Sequence of chain 2.A:
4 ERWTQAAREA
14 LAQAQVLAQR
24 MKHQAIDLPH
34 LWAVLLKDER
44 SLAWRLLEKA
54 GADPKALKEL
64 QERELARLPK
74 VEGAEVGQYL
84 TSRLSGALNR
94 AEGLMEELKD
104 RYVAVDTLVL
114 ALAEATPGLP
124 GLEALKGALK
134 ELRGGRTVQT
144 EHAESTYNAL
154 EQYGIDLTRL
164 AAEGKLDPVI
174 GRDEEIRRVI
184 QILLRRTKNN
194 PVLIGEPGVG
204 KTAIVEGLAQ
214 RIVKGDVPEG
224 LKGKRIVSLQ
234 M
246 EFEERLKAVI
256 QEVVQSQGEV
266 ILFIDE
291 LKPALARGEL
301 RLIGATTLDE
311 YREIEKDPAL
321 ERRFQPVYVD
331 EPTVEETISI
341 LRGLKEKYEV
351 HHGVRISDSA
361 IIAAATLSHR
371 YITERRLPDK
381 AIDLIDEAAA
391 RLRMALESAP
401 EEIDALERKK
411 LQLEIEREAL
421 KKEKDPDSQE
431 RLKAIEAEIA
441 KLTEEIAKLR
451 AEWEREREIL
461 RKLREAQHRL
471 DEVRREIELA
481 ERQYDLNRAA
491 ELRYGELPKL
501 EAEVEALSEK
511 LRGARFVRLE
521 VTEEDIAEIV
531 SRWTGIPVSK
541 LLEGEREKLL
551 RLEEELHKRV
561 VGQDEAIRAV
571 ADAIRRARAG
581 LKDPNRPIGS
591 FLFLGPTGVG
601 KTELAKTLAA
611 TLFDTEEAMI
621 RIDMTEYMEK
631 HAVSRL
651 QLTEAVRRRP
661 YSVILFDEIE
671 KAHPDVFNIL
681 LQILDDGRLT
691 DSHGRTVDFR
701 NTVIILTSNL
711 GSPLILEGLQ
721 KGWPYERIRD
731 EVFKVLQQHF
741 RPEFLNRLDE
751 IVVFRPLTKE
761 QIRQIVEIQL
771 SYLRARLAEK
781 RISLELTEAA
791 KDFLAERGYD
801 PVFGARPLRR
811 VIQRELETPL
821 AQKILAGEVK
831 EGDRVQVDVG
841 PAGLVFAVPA

Binding-site contacts:
Ligand atom O2B contacts residue GLY201 of chain 2.A at 2.9 Å (h-bond).
Ligand atom C5 contacts residue ALA206 of chain 2.A at 3.6 Å (hydrophobic).
Ligand atom O1B contacts residue THR205 of chain 2.A at 3.6 Å (h-bond).
Ligand atom O4' contacts residue ILE382 of chain 2.A at 3.7 Å.
Ligand atom O1A contacts residue ALA206 of chain 2.A at 2.5 Å (h-bond).
Ligand atom O1A contacts residue THR205 of chain 2.A at 3.1 Å (h-bond).
Ligand atom C1' contacts residue ILE382 of chain 2.A at 3.3 Å (hydrophobic).
Ligand atom O2G contacts residue ASP270 of chain 2.A at 3.7 Å.
Ligand atom N1 contacts residue ILE340 of chain 2.A at 3.5 Å.
Ligand atom O2B contacts residue GLU199 of chain 2.A at 3.6 Å (salt-bridge).
Ligand atom O2B contacts residue LYS204 of chain 2.A at 3.5 Å (salt-bridge).
Ligand atom O2A contacts residue THR205 of chain 2.A at 2.9 Å.
Ligand atom N3 contacts residue LEU344 of chain 2.A at 3.7 Å.
Ligand atom N3 contacts residue ILE340 of chain 2.A at 3.7 Å.
Ligand atom N6 contacts residue ILE173 of chain 2.A at 3.7 Å.
Ligand atom O2' contacts residue LEU344 of chain 2.A at 3.5 Å.
Ligand atom O3A contacts residue LYS204 of chain 2.A at 3.4 Å (salt-bridge).
Ligand atom PA contacts residue THR205 of chain 2.A at 3.7 Å.
Ligand atom O1G contacts residue LYS204 of chain 2.A at 3.4 Å (salt-bridge).
Ligand atom C2 contacts residue ILE340 of chain 2.A at 3.5 Å (hydrophobic).
Ligand atom O1G contacts residue PRO200 of chain 2.A at 3.3 Å.
Ligand atom PB contacts residue GLY201 of chain 2.A at 3.6 Å.
Ligand atom N1 contacts residue ILE173 of chain 2.A at 3.6 Å (h-bond).
Ligand atom O1B contacts residue LYS204 of chain 2.A at 2.8 Å (salt-bridge).
Ligand atom N6 contacts residue ARG175 of chain 2.A at 3.8 Å.
Ligand atom O3A contacts residue GLY203 of chain 2.A at 3.1 Å.
Ligand atom O1A contacts residue GLY203 of chain 2.A at 3.0 Å.
Ligand atom O1A contacts residue LYS204 of chain 2.A at 3.4 Å (salt-bridge).
Ligand atom C2 contacts residue LEU344 of chain 2.A at 3.5 Å (hydrophobic).
Ligand atom N1 contacts residue VAL172 of chain 2.A at 3.5 Å.
Ligand atom N7 contacts residue GLY203 of chain 2.A at 3.4 Å.
Ligand atom N7 contacts residue ALA206 of chain 2.A at 3.6 Å.
Ligand atom PA contacts residue GLY203 of chain 2.A at 3.5 Å.
Ligand atom C8 contacts residue GLY203 of chain 2.A at 3.4 Å.
Ligand atom PB contacts residue LYS204 of chain 2.A at 3.7 Å.
Ligand atom O2B contacts residue VAL202 of chain 2.A at 3.1 Å (h-bond).
Ligand atom N3B contacts residue GLY201 of chain 2.A at 3.4 Å (h-bond).
Ligand atom O1G contacts residue GLY201 of chain 2.A at 3.7 Å.
Ligand atom O2B contacts residue GLY203 of chain 2.A at 3.0 Å (h-bond).
Ligand atom PB contacts residue GLY203 of chain 2.A at 3.7 Å.

This small molecule binds to this protein.
Small molecule (SMILES): Nc1ncnc2c1ncn2[C@@H]1O[C@H](CO[P](=O)(O)O[P](=O)(O)NP(=O)(O)O)[C@@H](O)[C@H]1O